Sequence of chain 1.A:
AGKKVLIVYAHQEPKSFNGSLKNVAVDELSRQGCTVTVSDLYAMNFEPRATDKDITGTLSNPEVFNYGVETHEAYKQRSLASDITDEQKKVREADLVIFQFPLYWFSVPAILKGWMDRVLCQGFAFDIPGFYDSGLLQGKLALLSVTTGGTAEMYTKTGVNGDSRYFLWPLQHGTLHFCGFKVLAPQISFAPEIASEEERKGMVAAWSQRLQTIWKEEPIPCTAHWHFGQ

Binding-site contacts:
Ligand atom C9 contacts residue FAD1 of chain 1.H at 3.6 Å.
Ligand atom C8 contacts residue FAD1 of chain 1.H at 3.5 Å.
Ligand atom C1 contacts residue PHE178 of chain 1.A at 3.5 Å (hydrophobic).
Ligand atom O13 contacts residue FAD1 of chain 1.H at 3.7 Å.
Ligand atom N10 contacts residue GLY150 of chain 1.B at 4.1 Å.
Ligand atom C9 contacts residue ASN161 of chain 1.B at 3.7 Å.
Ligand atom O13 contacts residue MET154 of chain 1.B at 3.2 Å.
Ligand atom C8 contacts residue PHE106 of chain 1.B at 4.2 Å (hydrophobic).
Ligand atom O13 contacts residue ASN161 of chain 1.B at 2.9 Å (h-bond).
Ligand atom C6 contacts residue PHE126 of chain 1.A at 3.8 Å (hydrophobic).
Ligand atom C9 contacts residue TYR155 of chain 1.B at 4.0 Å (hydrophobic).
Ligand atom O13 contacts residue GLY150 of chain 1.B at 3.3 Å.
Ligand atom C8 contacts residue ASN161 of chain 1.B at 3.5 Å.
Ligand atom C11 contacts residue GLY174 of chain 1.A at 3.2 Å.
Ligand atom C6 contacts residue PHE178 of chain 1.A at 4.0 Å (hydrophobic).
Ligand atom C6 contacts residue FAD1 of chain 1.H at 3.2 Å.
Ligand atom C4 contacts residue FAD1 of chain 1.H at 3.5 Å.
Ligand atom C5 contacts residue PHE126 of chain 1.A at 3.6 Å (hydrophobic).
Ligand atom C12 contacts residue GLY150 of chain 1.B at 3.4 Å.
Ligand atom C1 contacts residue TRP105 of chain 1.B at 3.6 Å (hydrophobic).
Ligand atom O13 contacts residue TYR155 of chain 1.B at 4.0 Å.
Ligand atom C2 contacts residue PHE178 of chain 1.A at 3.4 Å (hydrophobic).
Ligand atom C11 contacts residue PHE106 of chain 1.B at 3.6 Å (hydrophobic).
Ligand atom C11 contacts residue PHE178 of chain 1.A at 3.4 Å (hydrophobic).
Ligand atom C9 contacts residue PHE178 of chain 1.A at 4.1 Å (hydrophobic).
Ligand atom C8 contacts residue PHE178 of chain 1.A at 3.5 Å (hydrophobic).
Ligand atom C11 contacts residue FAD1 of chain 1.H at 3.5 Å.
Ligand atom C8 contacts residue TYR155 of chain 1.B at 3.8 Å (hydrophobic).
Ligand atom C12 contacts residue FAD1 of chain 1.H at 3.9 Å.
Ligand atom C7 contacts residue PHE178 of chain 1.A at 3.3 Å (hydrophobic).
Ligand atom C6 contacts residue TRP105 of chain 1.B at 4.0 Å (hydrophobic).
Ligand atom C1 contacts residue FAD1 of chain 1.H at 3.4 Å.
Ligand atom C5 contacts residue FAD1 of chain 1.H at 3.6 Å.
Ligand atom C12 contacts residue GLY149 of chain 1.B at 3.5 Å.
Ligand atom N10 contacts residue PHE178 of chain 1.A at 4.2 Å.
Ligand atom N10 contacts residue FAD1 of chain 1.H at 3.5 Å.
Ligand atom C3 contacts residue FAD1 of chain 1.H at 3.6 Å.
Ligand atom C7 contacts residue FAD1 of chain 1.H at 3.4 Å.
Ligand atom C2 contacts residue FAD1 of chain 1.H at 3.3 Å.
Ligand atom C3 contacts residue PHE178 of chain 1.A at 3.8 Å (hydrophobic).

A small-molecule ligand and the protein it binds are described below.
Small molecule (SMILES): Cc1cc(=O)n(C)c2ccccc12

Sequence of chain 1.B:
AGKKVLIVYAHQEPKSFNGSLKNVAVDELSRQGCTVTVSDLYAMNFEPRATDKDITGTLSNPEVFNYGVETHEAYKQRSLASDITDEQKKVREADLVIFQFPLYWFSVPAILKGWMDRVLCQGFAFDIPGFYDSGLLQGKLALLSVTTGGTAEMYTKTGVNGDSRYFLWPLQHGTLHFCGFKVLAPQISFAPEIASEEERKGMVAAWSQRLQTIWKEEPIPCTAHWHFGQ